Sequence of chain 1.D:
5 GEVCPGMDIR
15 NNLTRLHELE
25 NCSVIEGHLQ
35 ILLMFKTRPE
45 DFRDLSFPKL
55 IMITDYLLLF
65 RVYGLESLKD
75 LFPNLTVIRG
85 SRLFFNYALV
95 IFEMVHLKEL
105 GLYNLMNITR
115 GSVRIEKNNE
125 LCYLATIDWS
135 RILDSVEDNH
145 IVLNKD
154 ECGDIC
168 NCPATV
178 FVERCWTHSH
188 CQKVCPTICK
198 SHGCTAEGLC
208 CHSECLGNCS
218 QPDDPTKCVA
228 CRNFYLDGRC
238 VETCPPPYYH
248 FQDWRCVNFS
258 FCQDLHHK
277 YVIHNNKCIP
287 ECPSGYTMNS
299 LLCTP

Binding-site contacts:
Ligand atom C8 contacts residue ILE136 of chain 1.D at 3.4 Å (hydrophobic).
Ligand atom C4 contacts residue SER198 of chain 1.D at 4.0 Å.
Ligand atom C7 contacts residue ASP138 of chain 1.D at 3.6 Å.
Ligand atom C6 contacts residue LEU213 of chain 1.D at 4.1 Å (hydrophobic).
Ligand atom C7 contacts residue ASN111 of chain 1.D at 3.2 Å.
Ligand atom C7 contacts residue ARG135 of chain 1.D at 3.6 Å.
Ligand atom C5 contacts residue THR113 of chain 1.D at 4.1 Å.
Ligand atom O7 contacts residue ARG135 of chain 1.D at 3.2 Å (salt-bridge).
Ligand atom N2 contacts residue ASN111 of chain 1.D at 3.0 Å (h-bond).
Ligand atom O5 contacts residue SER198 of chain 1.D at 3.8 Å.
Ligand atom C4 contacts residue ASN111 of chain 1.D at 4.2 Å.
Ligand atom C2 contacts residue ASN111 of chain 1.D at 2.5 Å.
Ligand atom O3 contacts residue ASP138 of chain 1.D at 2.7 Å (salt-bridge).
Ligand atom C3 contacts residue ASN111 of chain 1.D at 3.8 Å.
Ligand atom O5 contacts residue ASN111 of chain 1.D at 2.3 Å (h-bond).
Ligand atom C1 contacts residue ASN111 of chain 1.D at 1.4 Å.
Ligand atom O7 contacts residue MET110 of chain 1.D at 3.9 Å.
Ligand atom C5 contacts residue ASN111 of chain 1.D at 3.6 Å.
Ligand atom C7 contacts residue ILE136 of chain 1.D at 3.5 Å (hydrophobic).
Ligand atom O7 contacts residue ASN111 of chain 1.D at 2.9 Å (h-bond).
Ligand atom C8 contacts residue SER134 of chain 1.D at 3.6 Å.
Ligand atom N2 contacts residue ASP138 of chain 1.D at 2.8 Å (salt-bridge).
Ligand atom O7 contacts residue ILE136 of chain 1.D at 3.7 Å.
Ligand atom C1 contacts residue SER198 of chain 1.D at 4.2 Å.
Ligand atom C8 contacts residue LEU137 of chain 1.D at 3.5 Å (hydrophobic).
Ligand atom C6 contacts residue SER198 of chain 1.D at 4.2 Å.
Ligand atom C6 contacts residue THR113 of chain 1.D at 4.2 Å.
Ligand atom C1 contacts residue LEU213 of chain 1.D at 4.2 Å (hydrophobic).
Ligand atom O6 contacts residue ARG229 of chain 1.D at 3.5 Å.
Ligand atom O4 contacts residue ASP138 of chain 1.D at 4.1 Å.
Ligand atom C8 contacts residue ASP138 of chain 1.D at 3.5 Å.
Ligand atom C2 contacts residue SER198 of chain 1.D at 3.8 Å.
Ligand atom C6 contacts residue ARG229 of chain 1.D at 3.9 Å.
Ligand atom N2 contacts residue ILE136 of chain 1.D at 3.9 Å.
Ligand atom C3 contacts residue ASP138 of chain 1.D at 3.4 Å.
Ligand atom C1 contacts residue ASP138 of chain 1.D at 3.6 Å.
Ligand atom O5 contacts residue LEU213 of chain 1.D at 3.3 Å.
Ligand atom C8 contacts residue ARG135 of chain 1.D at 3.3 Å.
Ligand atom C2 contacts residue ASP138 of chain 1.D at 3.6 Å.
Ligand atom O7 contacts residue SER198 of chain 1.D at 4.1 Å.

The small molecule below binds the protein below.
Small molecule (SMILES): CC(=O)N[C@H]1[C@H](O[C@H]2[C@H](O)[C@@H](NC(C)=O)CO[C@@H]2CO)O[C@H](CO)[C@@H](O)[C@@H]1O